Sequence of chain 1.A:
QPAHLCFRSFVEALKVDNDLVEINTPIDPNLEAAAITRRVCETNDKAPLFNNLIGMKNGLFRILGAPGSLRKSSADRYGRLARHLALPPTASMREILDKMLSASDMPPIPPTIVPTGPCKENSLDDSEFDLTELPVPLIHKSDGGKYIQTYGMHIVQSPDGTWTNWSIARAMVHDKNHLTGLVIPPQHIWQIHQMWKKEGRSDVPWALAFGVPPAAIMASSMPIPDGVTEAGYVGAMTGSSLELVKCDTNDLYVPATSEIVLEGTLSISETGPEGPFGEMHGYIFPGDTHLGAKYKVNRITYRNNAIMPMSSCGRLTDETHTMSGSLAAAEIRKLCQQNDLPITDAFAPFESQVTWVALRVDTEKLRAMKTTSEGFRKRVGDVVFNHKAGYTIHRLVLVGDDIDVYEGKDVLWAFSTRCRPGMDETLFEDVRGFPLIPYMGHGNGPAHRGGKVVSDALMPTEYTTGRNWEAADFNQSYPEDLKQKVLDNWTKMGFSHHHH

This protein binds this small molecule.
Small molecule (SMILES): Cc1cc2c3c(c1C)C(C)(C)C[C@@H](O)N3c1c(nc(O)[nH]c1=O)N2C[C@H](O)[C@H](O)[C@H](O)COP(=O)(O)O

Binding-site contacts:
Ligand atom C11 contacts residue ND81 of chain 1.F at 3.5 Å.
Ligand atom C17 contacts residue THR153 of chain 1.A at 3.4 Å.
Ligand atom O7 contacts residue K1 of chain 1.C at 3.0 Å.
Ligand atom O3 contacts residue ND81 of chain 1.F at 3.5 Å.
Ligand atom C12 contacts residue ND81 of chain 1.F at 3.4 Å.
Ligand atom C1 contacts residue GLN190 of chain 1.A at 3.5 Å.
Ligand atom O2 contacts residue ND81 of chain 1.F at 2.3 Å.
Ligand atom O4 contacts residue ILE171 of chain 1.A at 2.8 Å (h-bond).
Ligand atom C1 contacts residue ND81 of chain 1.F at 3.1 Å.
Ligand atom C2 contacts residue ARG173 of chain 1.A at 3.4 Å.
Ligand atom O10 contacts residue MET225 of chain 1.A at 3.5 Å (h-bond).
Ligand atom N4 contacts residue ILE171 of chain 1.A at 3.4 Å (h-bond).
Ligand atom O7 contacts residue SER223 of chain 1.A at 3.5 Å (h-bond).
Ligand atom O1 contacts residue ND81 of chain 1.F at 3.4 Å.
Ligand atom O10 contacts residue PRO226 of chain 1.A at 3.5 Å.
Ligand atom N2 contacts residue GLN190 of chain 1.A at 3.3 Å (h-bond).
Ligand atom C3 contacts residue ND81 of chain 1.F at 3.5 Å.
Ligand atom O1 contacts residue GLN190 of chain 1.A at 2.9 Å (h-bond).
Ligand atom O6 contacts residue PRO226 of chain 1.A at 3.2 Å (h-bond).
Ligand atom C2 contacts residue ND81 of chain 1.F at 3.4 Å.
Ligand atom O8 contacts residue K1 of chain 1.C at 2.9 Å.
Ligand atom N1 contacts residue ND81 of chain 1.F at 3.2 Å.
Ligand atom O5 contacts residue GLN190 of chain 1.A at 2.9 Å (h-bond).
Ligand atom O3 contacts residue ARG173 of chain 1.A at 2.8 Å (salt-bridge).
Ligand atom O8 contacts residue GLU233 of chain 1.A at 3.0 Å (salt-bridge).
Ligand atom P1 contacts residue MN1 of chain 1.B at 3.4 Å.
Ligand atom C2 contacts residue ALA172 of chain 1.A at 3.5 Å (hydrophobic).
Ligand atom O8 contacts residue ASN168 of chain 1.A at 2.9 Å (h-bond).
Ligand atom O7 contacts residue SER170 of chain 1.A at 3.2 Å.
Ligand atom N2 contacts residue ND81 of chain 1.F at 3.2 Å.
Ligand atom O8 contacts residue MN1 of chain 1.B at 2.2 Å.
Ligand atom C4 contacts residue ND81 of chain 1.F at 3.5 Å.
Ligand atom O8 contacts residue HIS191 of chain 1.A at 3.2 Å (h-bond).
Ligand atom P1 contacts residue K1 of chain 1.C at 3.4 Å.
Ligand atom N2 contacts residue ILE171 of chain 1.A at 3.3 Å (h-bond).
Ligand atom O9 contacts residue HIS191 of chain 1.A at 2.8 Å (h-bond).
Ligand atom C4 contacts residue ILE171 of chain 1.A at 3.3 Å (hydrophobic).
Ligand atom O6 contacts residue MET225 of chain 1.A at 3.1 Å.
Ligand atom O10 contacts residue LYS391 of chain 1.A at 2.7 Å (salt-bridge).
Ligand atom C19 contacts residue ILE171 of chain 1.A at 3.2 Å (hydrophobic).